A protein and the small-molecule ligand that binds it are described below.
Small molecule (SMILES): CSCC[C@H](N)C(=O)O

Sequence of chain 1.A:
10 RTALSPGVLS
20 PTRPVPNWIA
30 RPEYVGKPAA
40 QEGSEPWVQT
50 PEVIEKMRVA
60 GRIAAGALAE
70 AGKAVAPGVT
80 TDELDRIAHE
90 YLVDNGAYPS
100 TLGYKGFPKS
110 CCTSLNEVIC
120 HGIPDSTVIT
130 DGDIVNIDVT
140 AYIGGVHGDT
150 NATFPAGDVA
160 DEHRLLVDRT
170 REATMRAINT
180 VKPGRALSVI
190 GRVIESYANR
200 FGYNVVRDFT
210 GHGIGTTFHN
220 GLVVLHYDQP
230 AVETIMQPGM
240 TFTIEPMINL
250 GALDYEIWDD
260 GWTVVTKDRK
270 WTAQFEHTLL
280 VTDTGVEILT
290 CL

Binding-site contacts:
Ligand atom OXT contacts residue ASP148 of chain 1.A at 3.8 Å.
Ligand atom OXT contacts residue GLU244 of chain 1.A at 4.0 Å.
Ligand atom C contacts residue CO1 of chain 1.B at 2.7 Å.
Ligand atom O contacts residue CO1 of chain 1.B at 1.9 Å.
Ligand atom C contacts residue GLU244 of chain 1.A at 3.8 Å.
Ligand atom O contacts residue HIS211 of chain 1.A at 3.6 Å (h-bond).
Ligand atom OXT contacts residue CO1 of chain 1.B at 3.0 Å.
Ligand atom OXT contacts residue HIS218 of chain 1.A at 2.8 Å (h-bond).
Ligand atom CB contacts residue PHE217 of chain 1.A at 3.6 Å (hydrophobic).
Ligand atom CA contacts residue ASP148 of chain 1.A at 4.1 Å.
Ligand atom CA contacts residue ASP137 of chain 1.A at 3.2 Å.
Ligand atom C contacts residue HIS218 of chain 1.A at 4.1 Å.
Ligand atom CA contacts residue CO1 of chain 1.B at 4.1 Å.
Ligand atom N contacts residue THR139 of chain 1.A at 3.2 Å (h-bond).
Ligand atom CG contacts residue THR100 of chain 1.A at 3.8 Å.
Ligand atom C contacts residue CO1 of chain 1.C at 2.8 Å.
Ligand atom CE contacts residue CYS111 of chain 1.A at 3.5 Å (hydrophobic).
Ligand atom O contacts residue GLU244 of chain 1.A at 3.2 Å (salt-bridge).
Ligand atom O contacts residue ASP137 of chain 1.A at 3.3 Å (salt-bridge).
Ligand atom CG contacts residue CYS111 of chain 1.A at 3.7 Å (hydrophobic).
Ligand atom C contacts residue HIS211 of chain 1.A at 3.8 Å.
Ligand atom CA contacts residue CO1 of chain 1.C at 2.8 Å.
Ligand atom SD contacts residue TYR103 of chain 1.A at 3.7 Å.
Ligand atom C contacts residue ASP137 of chain 1.A at 3.7 Å.
Ligand atom OXT contacts residue CO1 of chain 1.C at 4.0 Å.
Ligand atom CE contacts residue TRP261 of chain 1.A at 3.6 Å (hydrophobic).
Ligand atom N contacts residue PHE217 of chain 1.A at 3.8 Å.
Ligand atom CE contacts residue THR100 of chain 1.A at 3.9 Å.
Ligand atom N contacts residue ASP148 of chain 1.A at 3.1 Å (salt-bridge).
Ligand atom SD contacts residue TRP261 of chain 1.A at 4.1 Å.
Ligand atom O contacts residue ASP148 of chain 1.A at 2.9 Å (salt-bridge).
Ligand atom O contacts residue CO1 of chain 1.C at 2.1 Å.
Ligand atom CE contacts residue PHE106 of chain 1.A at 3.4 Å (hydrophobic).
Ligand atom O contacts residue GLU275 of chain 1.A at 3.0 Å (salt-bridge).
Ligand atom N contacts residue ASP137 of chain 1.A at 3.0 Å (salt-bridge).
Ligand atom N contacts residue CO1 of chain 1.C at 2.2 Å.
Ligand atom C contacts residue ASP148 of chain 1.A at 3.4 Å.
Ligand atom CB contacts residue HIS218 of chain 1.A at 4.1 Å.
Ligand atom OXT contacts residue HIS211 of chain 1.A at 3.3 Å (h-bond).
Ligand atom SD contacts residue THR100 of chain 1.A at 3.8 Å.